Sequence of chain 1.A:
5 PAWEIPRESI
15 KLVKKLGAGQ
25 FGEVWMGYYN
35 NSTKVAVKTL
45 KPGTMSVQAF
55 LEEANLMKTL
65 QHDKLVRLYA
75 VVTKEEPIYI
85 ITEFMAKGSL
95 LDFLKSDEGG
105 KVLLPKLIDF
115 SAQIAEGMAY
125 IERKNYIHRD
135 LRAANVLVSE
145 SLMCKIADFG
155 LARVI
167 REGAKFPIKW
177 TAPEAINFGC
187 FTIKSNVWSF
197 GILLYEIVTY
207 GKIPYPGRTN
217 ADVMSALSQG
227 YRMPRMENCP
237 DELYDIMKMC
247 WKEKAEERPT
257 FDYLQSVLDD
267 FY

Binding-site contacts:
Ligand atom N7 contacts residue LEU141 of chain 1.A at 3.7 Å.
Ligand atom O2' contacts residue ASP96 of chain 1.A at 3.9 Å.
Ligand atom O2' contacts residue GLY92 of chain 1.A at 4.3 Å.
Ligand atom O3' contacts residue ASP96 of chain 1.A at 3.9 Å.
Ligand atom N3B contacts residue ASP152 of chain 1.A at 4.0 Å.
Ligand atom O5' contacts residue VAL28 of chain 1.A at 4.0 Å.
Ligand atom N6 contacts residue MET89 of chain 1.A at 4.1 Å.
Ligand atom O2' contacts residue SER93 of chain 1.A at 3.8 Å.
Ligand atom C5 contacts residue LEU141 of chain 1.A at 3.6 Å (hydrophobic).
Ligand atom O4' contacts residue VAL28 of chain 1.A at 3.7 Å.
Ligand atom C4 contacts residue LEU20 of chain 1.A at 4.1 Å (hydrophobic).
Ligand atom N1 contacts residue PHE88 of chain 1.A at 4.1 Å.
Ligand atom O2A contacts residue ASP152 of chain 1.A at 3.5 Å (salt-bridge).
Ligand atom C2 contacts residue PHE88 of chain 1.A at 4.1 Å (hydrophobic).
Ligand atom O1B contacts residue LYS42 of chain 1.A at 3.8 Å.
Ligand atom N1 contacts residue ALA40 of chain 1.A at 4.0 Å.
Ligand atom N6 contacts residue GLU87 of chain 1.A at 3.3 Å (salt-bridge).
Ligand atom PA contacts residue ASP152 of chain 1.A at 4.0 Å.
Ligand atom N6 contacts residue LEU141 of chain 1.A at 3.4 Å.
Ligand atom C4 contacts residue LEU141 of chain 1.A at 4.2 Å (hydrophobic).
Ligand atom PB contacts residue ASP152 of chain 1.A at 4.0 Å.
Ligand atom O1A contacts residue LYS42 of chain 1.A at 3.7 Å.
Ligand atom C5' contacts residue VAL28 of chain 1.A at 3.9 Å (hydrophobic).
Ligand atom C6 contacts residue ALA40 of chain 1.A at 3.6 Å (hydrophobic).
Ligand atom N7 contacts residue VAL28 of chain 1.A at 4.2 Å.
Ligand atom O2A contacts residue ASN139 of chain 1.A at 4.2 Å.
Ligand atom C8 contacts residue VAL28 of chain 1.A at 3.9 Å (hydrophobic).
Ligand atom N6 contacts residue ALA40 of chain 1.A at 3.4 Å.
Ligand atom C2 contacts residue MET89 of chain 1.A at 3.2 Å (hydrophobic).
Ligand atom C6 contacts residue MET89 of chain 1.A at 4.1 Å (hydrophobic).
Ligand atom N9 contacts residue VAL28 of chain 1.A at 4.0 Å.
Ligand atom N6 contacts residue THR86 of chain 1.A at 3.8 Å.
Ligand atom N3 contacts residue LEU20 of chain 1.A at 3.5 Å.
Ligand atom C6 contacts residue LEU141 of chain 1.A at 3.5 Å (hydrophobic).
Ligand atom O1A contacts residue ASP152 of chain 1.A at 3.8 Å.
Ligand atom N3 contacts residue MET89 of chain 1.A at 4.2 Å.
Ligand atom C2 contacts residue LEU20 of chain 1.A at 3.9 Å (hydrophobic).
Ligand atom N1 contacts residue MET89 of chain 1.A at 3.2 Å (h-bond).
Ligand atom O3A contacts residue LYS42 of chain 1.A at 4.2 Å.
Ligand atom O1B contacts residue ASP152 of chain 1.A at 2.9 Å (salt-bridge).

A small-molecule ligand and the protein it binds are described below.
Small molecule (SMILES): Nc1ncnc2c1ncn2[C@@H]1O[C@H](CO[P](=O)(O)O[P](=O)(O)NP(=O)(O)O)[C@@H](O)[C@H]1O